Sequence of chain 1.E:
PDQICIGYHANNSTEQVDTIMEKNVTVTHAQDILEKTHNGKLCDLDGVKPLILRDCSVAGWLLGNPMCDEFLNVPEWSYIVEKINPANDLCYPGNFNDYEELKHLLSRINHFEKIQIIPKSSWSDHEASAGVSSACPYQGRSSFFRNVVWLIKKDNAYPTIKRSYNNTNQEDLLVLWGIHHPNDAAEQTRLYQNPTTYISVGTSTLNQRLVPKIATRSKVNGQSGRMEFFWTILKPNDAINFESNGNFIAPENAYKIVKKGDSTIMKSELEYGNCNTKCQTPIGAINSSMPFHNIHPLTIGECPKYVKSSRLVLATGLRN

Sequence of chain 1.C:
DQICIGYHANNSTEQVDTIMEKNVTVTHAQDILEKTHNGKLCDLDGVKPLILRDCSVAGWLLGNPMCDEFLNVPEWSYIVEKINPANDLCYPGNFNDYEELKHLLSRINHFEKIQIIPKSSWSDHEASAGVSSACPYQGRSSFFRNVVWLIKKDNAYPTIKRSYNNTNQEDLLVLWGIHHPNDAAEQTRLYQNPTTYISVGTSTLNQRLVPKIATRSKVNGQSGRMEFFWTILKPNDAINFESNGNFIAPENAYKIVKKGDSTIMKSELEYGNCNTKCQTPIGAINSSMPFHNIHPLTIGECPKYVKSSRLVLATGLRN

Binding-site contacts:
Ligand atom N2 contacts residue ASN237 of chain 1.C at 3.2 Å (h-bond).
Ligand atom C4 contacts residue ASN166 of chain 1.C at 4.3 Å.
Ligand atom C2 contacts residue ASN237 of chain 1.C at 3.8 Å.
Ligand atom C8 contacts residue SER218 of chain 1.E at 3.6 Å.
Ligand atom N2 contacts residue ASN166 of chain 1.C at 3.2 Å (h-bond).
Ligand atom C8 contacts residue ASP238 of chain 1.C at 4.1 Å.
Ligand atom C1 contacts residue ASN237 of chain 1.C at 3.7 Å.
Ligand atom O4 contacts residue ASN237 of chain 1.C at 3.8 Å.
Ligand atom C7 contacts residue ASN166 of chain 1.C at 3.6 Å.
Ligand atom C5 contacts residue ASN237 of chain 1.C at 3.6 Å.
Ligand atom C1 contacts residue ASN166 of chain 1.C at 1.4 Å.
Ligand atom C7 contacts residue ASN237 of chain 1.C at 4.0 Å.
Ligand atom O5 contacts residue ASN166 of chain 1.C at 2.2 Å (h-bond).
Ligand atom C2 contacts residue ASN166 of chain 1.C at 2.6 Å.
Ligand atom C3 contacts residue ASN237 of chain 1.C at 3.7 Å.
Ligand atom C5 contacts residue ASN166 of chain 1.C at 3.6 Å.
Ligand atom C4 contacts residue ASN237 of chain 1.C at 3.9 Å.
Ligand atom C8 contacts residue ALA239 of chain 1.C at 3.8 Å (hydrophobic).
Ligand atom C8 contacts residue ASN237 of chain 1.C at 4.0 Å.
Ligand atom C7 contacts residue ALA239 of chain 1.C at 4.0 Å (hydrophobic).
Ligand atom O7 contacts residue ALA239 of chain 1.C at 3.9 Å.
Ligand atom O5 contacts residue ASN237 of chain 1.C at 4.3 Å.
Ligand atom C3 contacts residue ASN166 of chain 1.C at 3.9 Å.
Ligand atom O7 contacts residue ASN166 of chain 1.C at 3.5 Å (h-bond).

The protein below binds the small molecule below.
Small molecule (SMILES): CC(=O)N[C@@H]1[C@@H](O)[C@H](O)[C@@H](CO)O[C@H]1O